A small-molecule ligand and the protein it binds are described below.
Small molecule (SMILES): CC(=O)N[C@@H]1[C@@H](O)[C@H](O)[C@@H](CO)O[C@H]1O

Binding-site contacts:
Ligand atom C1 contacts residue ASN87 of chain 41.Q at 1.4 Å.
Ligand atom C7 contacts residue ASN87 of chain 41.Q at 3.6 Å.
Ligand atom C3 contacts residue ASN87 of chain 41.Q at 3.7 Å.
Ligand atom O4 contacts residue LEU151 of chain 41.Q at 3.7 Å.
Ligand atom C4 contacts residue LEU151 of chain 41.Q at 4.4 Å (hydrophobic).
Ligand atom O7 contacts residue ASP85 of chain 41.Q at 4.3 Å.
Ligand atom C5 contacts residue LEU151 of chain 41.Q at 4.1 Å (hydrophobic).
Ligand atom C4 contacts residue ASN87 of chain 41.Q at 4.2 Å.
Ligand atom O5 contacts residue SER79 of chain 41.Q at 4.4 Å.
Ligand atom C6 contacts residue LEU151 of chain 41.Q at 3.8 Å (hydrophobic).
Ligand atom N2 contacts residue ASN87 of chain 41.Q at 2.9 Å (h-bond).
Ligand atom C1 contacts residue SER89 of chain 41.Q at 4.5 Å.
Ligand atom O7 contacts residue ASN87 of chain 41.Q at 3.9 Å.
Ligand atom O5 contacts residue SER89 of chain 41.Q at 4.1 Å.
Ligand atom C5 contacts residue SER89 of chain 41.Q at 4.3 Å.
Ligand atom C5 contacts residue ASN87 of chain 41.Q at 3.7 Å.
Ligand atom C2 contacts residue ASN87 of chain 41.Q at 2.4 Å.
Ligand atom O6 contacts residue LEU151 of chain 41.Q at 3.4 Å.
Ligand atom O5 contacts residue ASN87 of chain 41.Q at 2.3 Å (h-bond).

Sequence of chain 41.Q:
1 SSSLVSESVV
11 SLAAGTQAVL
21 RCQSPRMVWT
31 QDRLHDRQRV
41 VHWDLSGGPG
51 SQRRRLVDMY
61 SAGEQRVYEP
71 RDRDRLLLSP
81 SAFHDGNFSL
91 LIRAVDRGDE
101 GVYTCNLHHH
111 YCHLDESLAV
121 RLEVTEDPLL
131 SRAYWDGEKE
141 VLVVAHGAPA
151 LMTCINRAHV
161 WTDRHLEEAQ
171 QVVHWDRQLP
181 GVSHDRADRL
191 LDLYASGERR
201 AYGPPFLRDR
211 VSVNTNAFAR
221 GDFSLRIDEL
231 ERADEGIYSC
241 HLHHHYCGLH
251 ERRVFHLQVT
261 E